Binding-site contacts:
Ligand atom C4 contacts residue ASN219 of chain 1.B at 4.2 Å.
Ligand atom C2 contacts residue ASN219 of chain 1.B at 2.4 Å.
Ligand atom N2 contacts residue ARG82 of chain 1.B at 4.1 Å.
Ligand atom O7 contacts residue PRO83 of chain 1.B at 3.7 Å.
Ligand atom C3 contacts residue ASN219 of chain 1.B at 3.8 Å.
Ligand atom N2 contacts residue ASN219 of chain 1.B at 2.8 Å (h-bond).
Ligand atom O5 contacts residue ASN219 of chain 1.B at 2.3 Å (h-bond).
Ligand atom O7 contacts residue ARG82 of chain 1.B at 3.7 Å.
Ligand atom C8 contacts residue GLN217 of chain 1.B at 4.4 Å.
Ligand atom O5 contacts residue PHE80 of chain 1.B at 3.9 Å.
Ligand atom C1 contacts residue ARG82 of chain 1.B at 3.7 Å.
Ligand atom C6 contacts residue PHE80 of chain 1.B at 3.9 Å (hydrophobic).
Ligand atom C7 contacts residue ARG82 of chain 1.B at 4.1 Å.
Ligand atom O7 contacts residue ASN219 of chain 1.B at 4.0 Å.
Ligand atom O5 contacts residue ARG82 of chain 1.B at 4.0 Å.
Ligand atom C5 contacts residue PHE80 of chain 1.B at 4.5 Å (hydrophobic).
Ligand atom C1 contacts residue ASN219 of chain 1.B at 1.4 Å.
Ligand atom N2 contacts residue PRO83 of chain 1.B at 4.4 Å.
Ligand atom C7 contacts residue ASN219 of chain 1.B at 3.7 Å.
Ligand atom C7 contacts residue PRO83 of chain 1.B at 3.9 Å (hydrophobic).
Ligand atom C2 contacts residue ARG82 of chain 1.B at 3.8 Å.
Ligand atom C8 contacts residue PRO83 of chain 1.B at 4.3 Å (hydrophobic).
Ligand atom C5 contacts residue ASN219 of chain 1.B at 3.7 Å.
Ligand atom O6 contacts residue PHE80 of chain 1.B at 4.1 Å.

Sequence of chain 1.B:
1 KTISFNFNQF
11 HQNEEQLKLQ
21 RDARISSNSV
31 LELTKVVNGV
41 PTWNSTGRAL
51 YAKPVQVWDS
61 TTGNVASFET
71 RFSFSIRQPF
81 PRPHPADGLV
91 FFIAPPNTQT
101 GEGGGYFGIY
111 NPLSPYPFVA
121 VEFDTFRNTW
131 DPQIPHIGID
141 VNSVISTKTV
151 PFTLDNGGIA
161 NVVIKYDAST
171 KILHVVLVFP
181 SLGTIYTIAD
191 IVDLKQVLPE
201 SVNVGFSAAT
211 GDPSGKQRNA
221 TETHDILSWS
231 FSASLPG

This small molecule binds to this protein.
Small molecule (SMILES): CC(=O)N[C@H]1[C@H](O[C@H]2[C@H](O[C@@H]3O[C@@H](C)[C@@H](O)[C@@H](O)[C@@H]3O)[C@@H](NC(C)=O)CO[C@@H]2CO)O[C@H](CO)[C@@H](O)[C@@H]1O